Sequence of chain 1.A:
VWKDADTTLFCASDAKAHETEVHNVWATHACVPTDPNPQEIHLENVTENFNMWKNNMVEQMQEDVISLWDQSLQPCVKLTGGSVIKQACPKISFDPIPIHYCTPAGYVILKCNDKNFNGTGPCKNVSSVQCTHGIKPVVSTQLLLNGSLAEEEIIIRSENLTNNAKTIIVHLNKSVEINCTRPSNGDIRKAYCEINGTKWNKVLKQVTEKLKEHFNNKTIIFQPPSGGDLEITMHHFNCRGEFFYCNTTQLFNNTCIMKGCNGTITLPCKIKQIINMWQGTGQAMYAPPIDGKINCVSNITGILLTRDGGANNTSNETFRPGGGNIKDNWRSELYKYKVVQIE

A protein and the small-molecule ligand that binds it are described below.
Small molecule (SMILES): CC(=O)N[C@@H]1[C@@H](O)[C@H](O)[C@@H](CO)O[C@H]1O

Binding-site contacts:
Ligand atom C2 contacts residue ASN259 of chain 1.A at 2.4 Å.
Ligand atom N2 contacts residue ASN259 of chain 1.A at 2.8 Å (h-bond).
Ligand atom C5 contacts residue ASN259 of chain 1.A at 3.6 Å.
Ligand atom C8 contacts residue GLN256 of chain 1.A at 3.5 Å.
Ligand atom C7 contacts residue ASN259 of chain 1.A at 3.4 Å.
Ligand atom C1 contacts residue THR261 of chain 1.A at 3.6 Å.
Ligand atom O7 contacts residue THR255 of chain 1.A at 3.4 Å.
Ligand atom C7 contacts residue THR255 of chain 1.A at 4.4 Å.
Ligand atom C7 contacts residue GLN256 of chain 1.A at 4.3 Å.
Ligand atom C4 contacts residue ASN259 of chain 1.A at 4.2 Å.
Ligand atom O5 contacts residue THR261 of chain 1.A at 4.2 Å.
Ligand atom O5 contacts residue CYS271 of chain 1.A at 4.4 Å.
Ligand atom C8 contacts residue ASN259 of chain 1.A at 3.5 Å.
Ligand atom C6 contacts residue CYS271 of chain 1.A at 3.5 Å (hydrophobic).
Ligand atom C3 contacts residue ASN259 of chain 1.A at 3.8 Å.
Ligand atom C1 contacts residue ASN259 of chain 1.A at 1.4 Å.
Ligand atom O6 contacts residue CYS271 of chain 1.A at 3.4 Å.
Ligand atom O7 contacts residue ASN259 of chain 1.A at 4.4 Å.
Ligand atom O5 contacts residue ASN259 of chain 1.A at 2.3 Å (h-bond).
Ligand atom O5 contacts residue CYS262 of chain 1.A at 3.9 Å.
Ligand atom O7 contacts residue GLN256 of chain 1.A at 4.4 Å.